Sequence of chain 1.F:
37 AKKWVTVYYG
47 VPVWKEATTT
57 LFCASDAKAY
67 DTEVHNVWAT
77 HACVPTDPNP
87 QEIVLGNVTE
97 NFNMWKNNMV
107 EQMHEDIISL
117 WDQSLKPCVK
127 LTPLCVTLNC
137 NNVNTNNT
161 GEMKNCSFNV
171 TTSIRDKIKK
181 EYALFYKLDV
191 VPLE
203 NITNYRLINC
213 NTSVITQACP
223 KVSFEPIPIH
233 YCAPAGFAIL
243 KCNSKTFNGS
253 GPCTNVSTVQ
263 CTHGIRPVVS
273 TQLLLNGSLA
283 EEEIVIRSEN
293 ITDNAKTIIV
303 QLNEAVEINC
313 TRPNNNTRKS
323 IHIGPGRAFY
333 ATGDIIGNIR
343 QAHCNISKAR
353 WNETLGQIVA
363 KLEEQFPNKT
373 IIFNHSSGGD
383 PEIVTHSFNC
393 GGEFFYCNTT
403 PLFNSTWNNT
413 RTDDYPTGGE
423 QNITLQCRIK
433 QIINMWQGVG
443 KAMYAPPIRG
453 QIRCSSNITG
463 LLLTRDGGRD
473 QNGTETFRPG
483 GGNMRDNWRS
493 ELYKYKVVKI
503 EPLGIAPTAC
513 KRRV

Binding-site contacts:
Ligand atom C5 contacts residue ASN257 of chain 1.F at 3.7 Å.
Ligand atom C4 contacts residue ASN257 of chain 1.F at 4.3 Å.
Ligand atom C1 contacts residue ASN257 of chain 1.F at 1.4 Å.
Ligand atom O5 contacts residue ASN257 of chain 1.F at 2.4 Å (h-bond).
Ligand atom C1 contacts residue ASN245 of chain 1.F at 4.1 Å.
Ligand atom O5 contacts residue ASN245 of chain 1.F at 3.5 Å.
Ligand atom N2 contacts residue ASN257 of chain 1.F at 2.9 Å (h-bond).
Ligand atom C3 contacts residue ASN257 of chain 1.F at 3.8 Å.
Ligand atom C7 contacts residue ASN257 of chain 1.F at 3.5 Å.
Ligand atom C2 contacts residue ASN257 of chain 1.F at 2.5 Å.
Ligand atom O7 contacts residue ASN257 of chain 1.F at 3.7 Å.
Ligand atom C6 contacts residue ASN245 of chain 1.F at 4.1 Å.

This small molecule binds to this protein.
Small molecule (SMILES): CC(=O)N[C@@H]1[C@@H](O)[C@H](O)[C@@H](CO)O[C@H]1O